Sequence of chain 1.A:
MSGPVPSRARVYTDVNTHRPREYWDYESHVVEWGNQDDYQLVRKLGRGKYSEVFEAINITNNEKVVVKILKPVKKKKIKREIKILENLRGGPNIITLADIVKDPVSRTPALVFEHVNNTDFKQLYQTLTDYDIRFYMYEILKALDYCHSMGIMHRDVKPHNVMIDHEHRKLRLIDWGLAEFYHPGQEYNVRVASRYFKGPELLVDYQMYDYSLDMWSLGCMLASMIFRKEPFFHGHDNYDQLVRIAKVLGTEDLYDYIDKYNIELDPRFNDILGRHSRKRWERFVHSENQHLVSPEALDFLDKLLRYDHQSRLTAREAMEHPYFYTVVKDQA

Binding-site contacts:
Ligand atom C15 contacts residue PHE118 of chain 1.A at 4.3 Å (hydrophobic).
Ligand atom C15 contacts residue LYS73 of chain 1.A at 3.5 Å.
Ligand atom C1 contacts residue ILE179 of chain 1.A at 3.8 Å (hydrophobic).
Ligand atom C10 contacts residue VAL71 of chain 1.A at 3.8 Å (hydrophobic).
Ligand atom O21 contacts residue VAL58 of chain 1.A at 3.5 Å.
Ligand atom C16 contacts residue LYS73 of chain 1.A at 3.9 Å.
Ligand atom C3 contacts residue VAL58 of chain 1.A at 4.3 Å (hydrophobic).
Ligand atom C14 contacts residue ILE179 of chain 1.A at 4.1 Å (hydrophobic).
Ligand atom C16 contacts residue ASP180 of chain 1.A at 4.0 Å.
Ligand atom C6 contacts residue PHE118 of chain 1.A at 3.8 Å (hydrophobic).
Ligand atom C16 contacts residue VAL58 of chain 1.A at 4.3 Å (hydrophobic).
Ligand atom O24 contacts residue ILE100 of chain 1.A at 3.7 Å.
Ligand atom C9 contacts residue LEU50 of chain 1.A at 3.9 Å (hydrophobic).
Ligand atom O23 contacts residue ASP180 of chain 1.A at 3.1 Å (salt-bridge).
Ligand atom C13 contacts residue VAL58 of chain 1.A at 3.6 Å (hydrophobic).
Ligand atom C2 contacts residue ILE179 of chain 1.A at 3.7 Å (hydrophobic).
Ligand atom O12 contacts residue VAL58 of chain 1.A at 3.5 Å.
Ligand atom O22 contacts residue LYS73 of chain 1.A at 3.6 Å.
Ligand atom C14 contacts residue PHE118 of chain 1.A at 3.5 Å (hydrophobic).
Ligand atom O5 contacts residue VAL71 of chain 1.A at 3.9 Å.
Ligand atom O24 contacts residue PHE118 of chain 1.A at 3.1 Å.
Ligand atom C4 contacts residue ILE179 of chain 1.A at 4.3 Å (hydrophobic).
Ligand atom O24 contacts residue ILE179 of chain 1.A at 3.8 Å.
Ligand atom C15 contacts residue ASP180 of chain 1.A at 3.8 Å.
Ligand atom O19 contacts residue VAL71 of chain 1.A at 3.5 Å.
Ligand atom C8 contacts residue VAL58 of chain 1.A at 3.6 Å (hydrophobic).
Ligand atom C7 contacts residue VAL58 of chain 1.A at 3.6 Å (hydrophobic).
Ligand atom O22 contacts residue ASP180 of chain 1.A at 3.3 Å (salt-bridge).
Ligand atom O23 contacts residue LYS73 of chain 1.A at 2.5 Å (salt-bridge).
Ligand atom C6 contacts residue ILE179 of chain 1.A at 4.1 Å (hydrophobic).
Ligand atom C2 contacts residue VAL58 of chain 1.A at 4.2 Å (hydrophobic).
Ligand atom C3 contacts residue ILE179 of chain 1.A at 4.0 Å (hydrophobic).
Ligand atom O20 contacts residue LEU50 of chain 1.A at 3.1 Å.
Ligand atom C11 contacts residue VAL58 of chain 1.A at 3.8 Å (hydrophobic).
Ligand atom C14 contacts residue ASP180 of chain 1.A at 3.9 Å.
Ligand atom C11 contacts residue ILE179 of chain 1.A at 4.2 Å (hydrophobic).
Ligand atom C1 contacts residue PHE118 of chain 1.A at 4.2 Å (hydrophobic).
Ligand atom C4 contacts residue VAL71 of chain 1.A at 3.8 Å (hydrophobic).
Ligand atom C14 contacts residue LYS73 of chain 1.A at 4.1 Å.
Ligand atom O23 contacts residue GLU86 of chain 1.A at 3.7 Å.

A small-molecule ligand and the protein it binds are described below.
Small molecule (SMILES): O=c1oc2c(O)c(O)cc3c(=O)oc4c(O)c(O)cc1c4c23